Binding-site contacts:
Ligand atom CD1 contacts residue MET46 of chain 1.A at 3.5 Å (hydrophobic).
Ligand atom CG contacts residue MET46 of chain 1.A at 4.2 Å (hydrophobic).
Ligand atom OXT contacts residue TYR100 of chain 1.A at 2.9 Å (h-bond).
Ligand atom OXT contacts residue TYR160 of chain 1.A at 3.4 Å.
Ligand atom CG contacts residue TYR100 of chain 1.A at 4.2 Å (hydrophobic).
Ligand atom CD2 contacts residue TYR100 of chain 1.A at 3.3 Å (hydrophobic).
Ligand atom CA contacts residue GLU64 of chain 1.A at 3.8 Å.
Ligand atom C contacts residue GLY1 of chain 1.D at 3.1 Å.
Ligand atom O contacts residue GLY1 of chain 1.D at 3.2 Å.
Ligand atom CG contacts residue GLY1 of chain 1.D at 4.3 Å.
Ligand atom CD1 contacts residue VAL68 of chain 1.A at 3.7 Å (hydrophobic).
Ligand atom N contacts residue TYR8 of chain 1.A at 3.5 Å (h-bond).
Ligand atom N contacts residue TYR160 of chain 1.A at 4.3 Å.
Ligand atom CB contacts residue GLU64 of chain 1.A at 3.6 Å.
Ligand atom OXT contacts residue GLY1 of chain 1.D at 3.9 Å.
Ligand atom CD2 contacts residue HIS71 of chain 1.A at 4.3 Å.
Ligand atom N contacts residue GLU64 of chain 1.A at 2.8 Å (salt-bridge).
Ligand atom CD1 contacts residue LYS67 of chain 1.A at 3.8 Å.
Ligand atom CA contacts residue LYS67 of chain 1.A at 3.9 Å.
Ligand atom N contacts residue LYS67 of chain 1.A at 3.4 Å (salt-bridge).
Ligand atom CA contacts residue GLY1 of chain 1.D at 2.5 Å.
Ligand atom CB contacts residue GLY1 of chain 1.D at 3.7 Å.
Ligand atom CG contacts residue TYR8 of chain 1.A at 4.0 Å (hydrophobic).
Ligand atom CG contacts residue GLU64 of chain 1.A at 3.4 Å.
Ligand atom CB contacts residue TYR100 of chain 1.A at 3.8 Å (hydrophobic).
Ligand atom CB contacts residue LYS67 of chain 1.A at 3.8 Å.
Ligand atom CA contacts residue TYR160 of chain 1.A at 3.9 Å (hydrophobic).
Ligand atom C contacts residue TYR100 of chain 1.A at 3.8 Å (hydrophobic).
Ligand atom C contacts residue TYR160 of chain 1.A at 3.5 Å (hydrophobic).
Ligand atom CA contacts residue TYR100 of chain 1.A at 3.8 Å (hydrophobic).
Ligand atom C contacts residue LYS67 of chain 1.A at 3.7 Å.
Ligand atom CD2 contacts residue PHE10 of chain 1.A at 3.5 Å (hydrophobic).
Ligand atom CD1 contacts residue GLU64 of chain 1.A at 3.6 Å.
Ligand atom CA contacts residue TYR8 of chain 1.A at 4.1 Å (hydrophobic).
Ligand atom O contacts residue LYS67 of chain 1.A at 2.8 Å (salt-bridge).
Ligand atom CD2 contacts residue TYR8 of chain 1.A at 3.5 Å (hydrophobic).
Ligand atom O contacts residue TYR160 of chain 1.A at 3.6 Å.
Ligand atom N contacts residue GLY1 of chain 1.D at 1.3 Å.

Sequence of chain 1.A:
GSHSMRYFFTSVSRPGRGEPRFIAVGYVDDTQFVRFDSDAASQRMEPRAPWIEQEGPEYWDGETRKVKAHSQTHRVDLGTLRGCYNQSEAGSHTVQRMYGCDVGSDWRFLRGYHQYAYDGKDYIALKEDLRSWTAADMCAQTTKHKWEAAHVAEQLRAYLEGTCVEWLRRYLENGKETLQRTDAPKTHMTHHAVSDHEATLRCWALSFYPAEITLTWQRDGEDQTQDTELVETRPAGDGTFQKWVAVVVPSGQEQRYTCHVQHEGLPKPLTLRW

A protein and the small-molecule ligand that binds it are described below.
Small molecule (SMILES): CC(C)C[C@H](N)C(=O)O